The small molecule below binds the protein below.
Small molecule (SMILES): CC(C)c1nc(CN(C)C(=O)N[C@H](C(=O)N[C@H](CC[C@H](Cc2ccccc2)NC(=O)OCc2cnco2)Cc2ccccc2)C(C)C)cs1

Sequence of chain 2.A:
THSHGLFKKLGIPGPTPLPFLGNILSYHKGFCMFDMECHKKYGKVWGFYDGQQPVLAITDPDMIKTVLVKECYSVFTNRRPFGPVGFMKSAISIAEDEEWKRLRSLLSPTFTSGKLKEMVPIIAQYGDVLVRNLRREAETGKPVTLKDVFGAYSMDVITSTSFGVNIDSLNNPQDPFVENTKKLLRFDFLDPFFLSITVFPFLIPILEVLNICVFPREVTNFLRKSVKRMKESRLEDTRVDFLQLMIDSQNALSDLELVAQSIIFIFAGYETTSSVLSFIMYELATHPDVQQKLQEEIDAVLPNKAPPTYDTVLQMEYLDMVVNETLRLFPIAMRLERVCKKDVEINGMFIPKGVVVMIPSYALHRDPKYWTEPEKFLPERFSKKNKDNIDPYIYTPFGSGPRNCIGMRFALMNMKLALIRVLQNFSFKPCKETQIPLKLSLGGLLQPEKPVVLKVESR

Binding-site contacts:
Ligand atom O30 contacts residue ILE281 of chain 2.A at 3.6 Å.
Ligand atom C02 contacts residue ARG86 of chain 2.A at 3.5 Å.
Ligand atom C03 contacts residue THR204 of chain 2.A at 3.2 Å.
Ligand atom C18 contacts residue PHE88 of chain 2.A at 3.9 Å (hydrophobic).
Ligand atom C21 contacts residue ILE281 of chain 2.A at 3.8 Å (hydrophobic).
Ligand atom C03 contacts residue ASP56 of chain 2.A at 3.1 Å.
Ligand atom O30 contacts residue SER99 of chain 2.A at 2.8 Å (h-bond).
Ligand atom C25 contacts residue LEU190 of chain 2.A at 3.4 Å (hydrophobic).
Ligand atom C46 contacts residue PHE88 of chain 2.A at 3.5 Å (hydrophobic).
Ligand atom C42 contacts residue HEM1 of chain 2.B at 3.6 Å.
Ligand atom C27 contacts residue PHE221 of chain 2.A at 3.6 Å (hydrophobic).
Ligand atom C46 contacts residue PHE193 of chain 2.A at 3.4 Å (hydrophobic).
Ligand atom C23 contacts residue LEU191 of chain 2.A at 3.9 Å (hydrophobic).
Ligand atom C24 contacts residue LEU191 of chain 2.A at 3.5 Å (hydrophobic).
Ligand atom C33 contacts residue ALA285 of chain 2.A at 3.7 Å (hydrophobic).
Ligand atom N05 contacts residue GLU354 of chain 2.A at 3.6 Å (salt-bridge).
Ligand atom S49 contacts residue PHE193 of chain 2.A at 3.5 Å.
Ligand atom C19 contacts residue ILE100 of chain 2.A at 3.7 Å (hydrophobic).
Ligand atom C34 contacts residue HEM1 of chain 2.B at 2.6 Å.
Ligand atom C45 contacts residue PHE88 of chain 2.A at 3.5 Å (hydrophobic).
Ligand atom C01 contacts residue THR204 of chain 2.A at 3.4 Å.
Ligand atom C47 contacts residue PHE88 of chain 2.A at 3.8 Å (hydrophobic).
Ligand atom C19 contacts residue SER99 of chain 2.A at 3.9 Å.
Ligand atom C21 contacts residue ILE100 of chain 2.A at 3.8 Å (hydrophobic).
Ligand atom C02 contacts residue ASP56 of chain 2.A at 3.8 Å.
Ligand atom C26 contacts residue LEU190 of chain 2.A at 3.7 Å (hydrophobic).
Ligand atom C03 contacts residue ARG86 of chain 2.A at 3.9 Å.
Ligand atom C36 contacts residue THR289 of chain 2.A at 3.7 Å.
Ligand atom O37 contacts residue THR289 of chain 2.A at 3.9 Å.
Ligand atom C43 contacts residue HEM1 of chain 2.B at 3.4 Å.
Ligand atom C25 contacts residue PHE284 of chain 2.A at 3.8 Å (hydrophobic).
Ligand atom C09 contacts residue ARG352 of chain 2.A at 3.9 Å.
Ligand atom C32 contacts residue ALA285 of chain 2.A at 3.9 Å (hydrophobic).
Ligand atom C26 contacts residue PHE221 of chain 2.A at 3.6 Å (hydrophobic).
Ligand atom C24 contacts residue PHE284 of chain 2.A at 3.6 Å (hydrophobic).
Ligand atom C38 contacts residue ARG85 of chain 2.A at 3.7 Å.
Ligand atom C34 contacts residue ALA285 of chain 2.A at 3.8 Å (hydrophobic).
Ligand atom N35 contacts residue HEM1 of chain 2.B at 2.1 Å.
Ligand atom C33 contacts residue HEM1 of chain 2.B at 4.0 Å.
Ligand atom C36 contacts residue HEM1 of chain 2.B at 3.0 Å.